The small molecule below binds the protein below.
Small molecule (SMILES): N[C@@H](CCC(=O)O)C(=O)O

Sequence of chain 1.B:
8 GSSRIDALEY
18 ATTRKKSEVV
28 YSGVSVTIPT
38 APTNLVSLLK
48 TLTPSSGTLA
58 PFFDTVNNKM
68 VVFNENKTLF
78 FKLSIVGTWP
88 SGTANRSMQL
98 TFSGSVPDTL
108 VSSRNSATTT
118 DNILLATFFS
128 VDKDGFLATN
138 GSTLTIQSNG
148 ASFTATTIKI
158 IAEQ

Binding-site contacts:
Ligand atom OE2 contacts residue LYS156 of chain 1.C at 2.8 Å (salt-bridge).
Ligand atom C contacts residue PHE133 of chain 1.B at 4.0 Å (hydrophobic).
Ligand atom CB contacts residue LEU134 of chain 1.B at 3.9 Å (hydrophobic).
Ligand atom OE2 contacts residue ASP105 of chain 1.B at 3.9 Å.
Ligand atom CG contacts residue SER127 of chain 1.B at 4.0 Å.
Ligand atom CD contacts residue LYS156 of chain 1.C at 3.8 Å.
Ligand atom O contacts residue GLY132 of chain 1.B at 4.2 Å.
Ligand atom CA contacts residue SER127 of chain 1.B at 3.7 Å.
Ligand atom OE1 contacts residue PHE126 of chain 1.B at 3.4 Å.
Ligand atom O contacts residue PHE133 of chain 1.B at 4.0 Å.
Ligand atom CA contacts residue GLU25 of chain 1.C at 3.4 Å.
Ligand atom O contacts residue ASP129 of chain 1.B at 3.0 Å (salt-bridge).
Ligand atom CD contacts residue PHE126 of chain 1.B at 4.2 Å (hydrophobic).
Ligand atom OE1 contacts residue LYS79 of chain 1.C at 2.9 Å (salt-bridge).
Ligand atom OXT contacts residue GLY132 of chain 1.B at 4.3 Å.
Ligand atom N contacts residue SER127 of chain 1.B at 2.9 Å (h-bond).
Ligand atom N contacts residue GLU25 of chain 1.C at 2.8 Å (salt-bridge).
Ligand atom OE1 contacts residue PHE125 of chain 1.B at 4.2 Å.
Ligand atom O contacts residue VAL128 of chain 1.B at 3.7 Å.
Ligand atom OE2 contacts residue LYS79 of chain 1.C at 3.0 Å (salt-bridge).
Ligand atom OXT contacts residue PHE133 of chain 1.B at 3.4 Å (h-bond).
Ligand atom C contacts residue LEU134 of chain 1.B at 3.9 Å (hydrophobic).
Ligand atom CG contacts residue ILE158 of chain 1.C at 3.9 Å (hydrophobic).
Ligand atom OXT contacts residue LEU134 of chain 1.B at 2.9 Å (h-bond).
Ligand atom CD contacts residue LYS79 of chain 1.C at 3.3 Å.
Ligand atom CD contacts residue SER127 of chain 1.B at 3.7 Å.
Ligand atom CB contacts residue SER127 of chain 1.B at 3.6 Å.
Ligand atom N contacts residue LYS23 of chain 1.C at 4.1 Å.
Ligand atom CD contacts residue ILE158 of chain 1.C at 3.7 Å (hydrophobic).
Ligand atom OE1 contacts residue ILE158 of chain 1.C at 3.4 Å.
Ligand atom O contacts residue LEU134 of chain 1.B at 4.1 Å.
Ligand atom CG contacts residue GLU25 of chain 1.C at 3.4 Å.
Ligand atom CB contacts residue GLU25 of chain 1.C at 4.0 Å.
Ligand atom O contacts residue SER127 of chain 1.B at 3.8 Å.
Ligand atom CA contacts residue ASP129 of chain 1.B at 4.1 Å.
Ligand atom OE1 contacts residue SER127 of chain 1.B at 2.8 Å (h-bond).
Ligand atom N contacts residue ASP129 of chain 1.B at 2.9 Å (salt-bridge).
Ligand atom OE2 contacts residue PHE126 of chain 1.B at 3.9 Å.
Ligand atom C contacts residue SER127 of chain 1.B at 4.2 Å.
Ligand atom C contacts residue ASP129 of chain 1.B at 4.2 Å.

Sequence of chain 1.C:
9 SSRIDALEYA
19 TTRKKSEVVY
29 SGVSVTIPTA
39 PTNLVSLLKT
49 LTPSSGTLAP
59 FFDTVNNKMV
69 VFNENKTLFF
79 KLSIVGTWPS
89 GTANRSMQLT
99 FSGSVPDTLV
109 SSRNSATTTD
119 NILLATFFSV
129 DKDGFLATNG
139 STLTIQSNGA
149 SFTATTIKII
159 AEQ